Sequence of chain 54.E:
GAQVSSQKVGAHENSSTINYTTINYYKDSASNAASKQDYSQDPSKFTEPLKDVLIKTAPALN

The protein below binds the small molecule below.
Small molecule (SMILES): CC[C@H](C)[C@H](N)C(=O)N[C@@H](CO)C(=O)N[C@@H](CCC(=O)O)C(=O)N[C@H](C=O)C(C)C

Binding-site contacts:
Ligand atom CB contacts residue VAL4 of chain 54.E at 4.2 Å (hydrophobic).
Ligand atom CG1 contacts residue GLN3 of chain 54.E at 3.0 Å.
Ligand atom CD contacts residue VAL4 of chain 54.E at 3.8 Å (hydrophobic).
Ligand atom CA contacts residue VAL4 of chain 54.E at 4.0 Å (hydrophobic).
Ligand atom OG contacts residue GLN3 of chain 54.E at 3.3 Å (h-bond).
Ligand atom CB contacts residue VAL4 of chain 54.E at 4.0 Å (hydrophobic).
Ligand atom C contacts residue VAL4 of chain 54.E at 3.5 Å (hydrophobic).
Ligand atom CA contacts residue ALA2 of chain 54.E at 3.4 Å (hydrophobic).
Ligand atom CB contacts residue GLN3 of chain 54.E at 4.1 Å.
Ligand atom N contacts residue ALA2 of chain 54.E at 2.8 Å (h-bond).
Ligand atom OE2 contacts residue VAL4 of chain 54.E at 3.6 Å.
Ligand atom N contacts residue ALA2 of chain 54.E at 4.3 Å.
Ligand atom OE1 contacts residue VAL4 of chain 54.E at 3.3 Å (h-bond).
Ligand atom CG2 contacts residue ALA2 of chain 54.E at 4.3 Å (hydrophobic).
Ligand atom C contacts residue ALA2 of chain 54.E at 3.6 Å (hydrophobic).
Ligand atom C contacts residue VAL4 of chain 54.E at 4.4 Å (hydrophobic).
Ligand atom N contacts residue VAL4 of chain 54.E at 4.1 Å.
Ligand atom C contacts residue GLN3 of chain 54.E at 3.8 Å.
Ligand atom C contacts residue ALA2 of chain 54.E at 4.2 Å (hydrophobic).
Ligand atom CA contacts residue VAL4 of chain 54.E at 3.5 Å (hydrophobic).
Ligand atom CA contacts residue ALA2 of chain 54.E at 3.8 Å (hydrophobic).
Ligand atom CG2 contacts residue GLN3 of chain 54.E at 3.9 Å.
Ligand atom CG2 contacts residue VAL4 of chain 54.E at 3.4 Å (hydrophobic).
Ligand atom CB contacts residue ALA2 of chain 54.E at 3.5 Å (hydrophobic).
Ligand atom CB contacts residue ALA2 of chain 54.E at 4.0 Å (hydrophobic).
Ligand atom CG2 contacts residue SER5 of chain 54.E at 3.2 Å.
Ligand atom C contacts residue VAL4 of chain 54.E at 4.5 Å (hydrophobic).
Ligand atom N contacts residue VAL4 of chain 54.E at 3.0 Å (h-bond).
Ligand atom CB contacts residue GLN3 of chain 54.E at 3.6 Å.
Ligand atom O contacts residue VAL4 of chain 54.E at 4.2 Å.
Ligand atom O contacts residue VAL4 of chain 54.E at 4.4 Å.
Ligand atom N contacts residue GLN3 of chain 54.E at 4.5 Å.
Ligand atom O contacts residue GLN3 of chain 54.E at 3.0 Å (h-bond).
Ligand atom CA contacts residue GLN3 of chain 54.E at 4.3 Å.